This protein binds this small molecule.
Small molecule (SMILES): CC(=O)N[C@@H]1[C@@H](O)[C@H](O)[C@@H](CO)O[C@H]1O

Binding-site contacts:
Ligand atom C7 contacts residue PHE357 of chain 1.A at 4.4 Å (hydrophobic).
Ligand atom O5 contacts residue ASN362 of chain 1.A at 2.4 Å (h-bond).
Ligand atom C3 contacts residue ASN362 of chain 1.A at 3.9 Å.
Ligand atom C8 contacts residue PHE361 of chain 1.A at 4.4 Å (hydrophobic).
Ligand atom O3 contacts residue VAL386 of chain 1.A at 3.5 Å.
Ligand atom C5 contacts residue ASN362 of chain 1.A at 3.8 Å.
Ligand atom C2 contacts residue ASN362 of chain 1.A at 2.5 Å.
Ligand atom N2 contacts residue GLY358 of chain 1.A at 4.5 Å.
Ligand atom C1 contacts residue ASN362 of chain 1.A at 1.5 Å.
Ligand atom C7 contacts residue ASN362 of chain 1.A at 3.8 Å.
Ligand atom C8 contacts residue PHE357 of chain 1.A at 3.6 Å (hydrophobic).
Ligand atom C8 contacts residue LEU387 of chain 1.A at 3.7 Å (hydrophobic).
Ligand atom C8 contacts residue GLY358 of chain 1.A at 3.5 Å.
Ligand atom O7 contacts residue ASN362 of chain 1.A at 4.1 Å.
Ligand atom N2 contacts residue ASN362 of chain 1.A at 3.0 Å (h-bond).
Ligand atom C7 contacts residue GLY358 of chain 1.A at 3.7 Å.
Ligand atom O7 contacts residue GLY358 of chain 1.A at 3.5 Å.
Ligand atom C4 contacts residue ASN362 of chain 1.A at 4.3 Å.

Sequence of chain 1.A:
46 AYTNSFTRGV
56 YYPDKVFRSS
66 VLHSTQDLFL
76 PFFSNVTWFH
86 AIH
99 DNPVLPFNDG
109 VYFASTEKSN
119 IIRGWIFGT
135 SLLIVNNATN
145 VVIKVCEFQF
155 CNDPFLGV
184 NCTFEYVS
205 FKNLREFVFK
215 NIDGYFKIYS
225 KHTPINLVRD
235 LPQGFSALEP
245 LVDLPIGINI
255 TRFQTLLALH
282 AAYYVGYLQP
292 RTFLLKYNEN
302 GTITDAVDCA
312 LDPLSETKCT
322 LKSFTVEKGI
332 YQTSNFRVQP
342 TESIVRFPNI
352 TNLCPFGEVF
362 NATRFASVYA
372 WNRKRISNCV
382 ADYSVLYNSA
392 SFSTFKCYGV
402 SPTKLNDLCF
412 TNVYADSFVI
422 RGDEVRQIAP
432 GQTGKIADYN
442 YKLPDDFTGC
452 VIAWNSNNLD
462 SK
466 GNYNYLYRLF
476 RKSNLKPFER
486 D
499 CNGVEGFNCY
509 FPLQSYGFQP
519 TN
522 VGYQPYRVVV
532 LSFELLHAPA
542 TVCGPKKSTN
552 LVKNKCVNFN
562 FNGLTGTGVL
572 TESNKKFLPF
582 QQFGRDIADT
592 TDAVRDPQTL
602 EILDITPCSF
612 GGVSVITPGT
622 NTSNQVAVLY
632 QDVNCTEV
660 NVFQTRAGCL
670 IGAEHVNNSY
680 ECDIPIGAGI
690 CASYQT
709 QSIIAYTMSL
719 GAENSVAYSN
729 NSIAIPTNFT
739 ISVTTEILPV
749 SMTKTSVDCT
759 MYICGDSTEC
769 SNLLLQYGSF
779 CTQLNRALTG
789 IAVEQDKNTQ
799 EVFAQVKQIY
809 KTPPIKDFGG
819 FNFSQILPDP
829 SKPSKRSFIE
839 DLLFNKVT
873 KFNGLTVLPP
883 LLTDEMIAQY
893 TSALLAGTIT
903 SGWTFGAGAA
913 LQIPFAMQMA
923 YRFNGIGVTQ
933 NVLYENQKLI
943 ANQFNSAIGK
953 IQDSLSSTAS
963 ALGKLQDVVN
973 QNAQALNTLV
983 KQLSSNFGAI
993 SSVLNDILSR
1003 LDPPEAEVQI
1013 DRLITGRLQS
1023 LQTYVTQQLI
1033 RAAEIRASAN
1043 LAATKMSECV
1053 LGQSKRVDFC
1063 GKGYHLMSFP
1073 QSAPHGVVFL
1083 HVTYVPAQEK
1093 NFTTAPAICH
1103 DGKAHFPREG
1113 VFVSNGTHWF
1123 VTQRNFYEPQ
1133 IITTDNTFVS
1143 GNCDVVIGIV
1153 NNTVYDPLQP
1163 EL